A protein and the small-molecule ligand that binds it are described below.
Small molecule (SMILES): O=C(CCCC[C@@H]1SC[C@@H]2NC(=O)N[C@@H]21)NC1CCN(c2ccncc2)CC1

Sequence of chain 1.B:
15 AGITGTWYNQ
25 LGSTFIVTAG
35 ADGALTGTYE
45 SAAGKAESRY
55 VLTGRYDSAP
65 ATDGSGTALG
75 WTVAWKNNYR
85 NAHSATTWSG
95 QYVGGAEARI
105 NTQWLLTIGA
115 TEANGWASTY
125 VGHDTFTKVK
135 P

Binding-site contacts:
Ligand atom S04 contacts residue TRP79 of chain 1.B at 3.6 Å.
Ligand atom N02 contacts residue LEU25 of chain 1.B at 3.8 Å.
Ligand atom C25 contacts residue ILE112 of chain 1.B at 3.7 Å (hydrophobic).
Ligand atom C16 contacts residue TRP79 of chain 1.B at 3.7 Å (hydrophobic).
Ligand atom C26 contacts residue TYR124 of chain 1.B at 3.1 Å (hydrophobic).
Ligand atom C23 contacts residue LYS49 of chain 1.B at 3.6 Å.
Ligand atom S04 contacts residue THR90 of chain 1.B at 3.3 Å (h-bond).
Ligand atom C12 contacts residue TRP108 of chain 1.B at 3.3 Å (hydrophobic).
Ligand atom C15 contacts residue TRP79 of chain 1.B at 3.7 Å (hydrophobic).
Ligand atom N02 contacts residue ASP128 of chain 1.B at 2.8 Å (salt-bridge).
Ligand atom O03 contacts residue SER27 of chain 1.B at 2.6 Å (h-bond).
Ligand atom C26 contacts residue ILE112 of chain 1.B at 3.6 Å (hydrophobic).
Ligand atom C14 contacts residue ALA47 of chain 1.B at 3.6 Å (hydrophobic).
Ligand atom C27 contacts residue ILE112 of chain 1.B at 3.6 Å (hydrophobic).
Ligand atom N06 contacts residue SER45 of chain 1.B at 3.0 Å (h-bond).
Ligand atom C19 contacts residue ALA86 of chain 1.B at 3.5 Å (hydrophobic).
Ligand atom C27 contacts residue TYR124 of chain 1.B at 3.6 Å (hydrophobic).
Ligand atom C01 contacts residue TRP120 of chain 2.B at 3.5 Å (hydrophobic).
Ligand atom O03 contacts residue TYR43 of chain 1.B at 2.7 Å (h-bond).
Ligand atom C17 contacts residue TRP79 of chain 1.B at 3.5 Å (hydrophobic).
Ligand atom C19 contacts residue SER88 of chain 1.B at 3.6 Å.
Ligand atom C05 contacts residue ASP128 of chain 1.B at 3.7 Å.
Ligand atom C05 contacts residue SER27 of chain 1.B at 3.6 Å.
Ligand atom O03 contacts residue ASP128 of chain 1.B at 3.8 Å.
Ligand atom O07 contacts residue GLY48 of chain 1.B at 3.5 Å.
Ligand atom O07 contacts residue LYS49 of chain 1.B at 2.8 Å (salt-bridge).
Ligand atom N09 contacts residue SER88 of chain 1.B at 3.1 Å (h-bond).
Ligand atom C28 contacts residue ILE112 of chain 1.B at 3.7 Å (hydrophobic).
Ligand atom C14 contacts residue SER45 of chain 1.B at 3.4 Å.
Ligand atom C05 contacts residue TYR43 of chain 1.B at 3.5 Å (hydrophobic).
Ligand atom C08 contacts residue TRP120 of chain 2.B at 3.7 Å (hydrophobic).
Ligand atom C24 contacts residue ILE112 of chain 1.B at 3.7 Å (hydrophobic).
Ligand atom C15 contacts residue LEU110 of chain 1.B at 3.5 Å (hydrophobic).
Ligand atom C20 contacts residue ILE112 of chain 1.B at 3.8 Å (hydrophobic).
Ligand atom N13 contacts residue ILE112 of chain 1.B at 3.6 Å.
Ligand atom C05 contacts residue ASN23 of chain 1.B at 3.7 Å.
Ligand atom O03 contacts residue ASN23 of chain 1.B at 3.0 Å (h-bond).
Ligand atom C05 contacts residue LEU25 of chain 1.B at 3.7 Å (hydrophobic).
Ligand atom S04 contacts residue TRP92 of chain 1.B at 3.7 Å.
Ligand atom C10 contacts residue TRP108 of chain 1.B at 3.7 Å (hydrophobic).

Sequence of chain 2.B:
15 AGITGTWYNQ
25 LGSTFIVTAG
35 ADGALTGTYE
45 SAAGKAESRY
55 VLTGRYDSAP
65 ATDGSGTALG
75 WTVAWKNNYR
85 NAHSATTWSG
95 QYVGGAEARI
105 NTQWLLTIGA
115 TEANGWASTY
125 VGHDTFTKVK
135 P